The protein below binds the small molecule below.
Small molecule (SMILES): Nc1ccn([C@H]2C[C@H](O[P](=O)(O)OC[C@H]3O[C@@H](n4cnc5c(N)ncnc54)C[C@@H]3O)[C@@H](COP(=O)(O)O)O2)c(=O)n1

Sequence of chain 8.A:
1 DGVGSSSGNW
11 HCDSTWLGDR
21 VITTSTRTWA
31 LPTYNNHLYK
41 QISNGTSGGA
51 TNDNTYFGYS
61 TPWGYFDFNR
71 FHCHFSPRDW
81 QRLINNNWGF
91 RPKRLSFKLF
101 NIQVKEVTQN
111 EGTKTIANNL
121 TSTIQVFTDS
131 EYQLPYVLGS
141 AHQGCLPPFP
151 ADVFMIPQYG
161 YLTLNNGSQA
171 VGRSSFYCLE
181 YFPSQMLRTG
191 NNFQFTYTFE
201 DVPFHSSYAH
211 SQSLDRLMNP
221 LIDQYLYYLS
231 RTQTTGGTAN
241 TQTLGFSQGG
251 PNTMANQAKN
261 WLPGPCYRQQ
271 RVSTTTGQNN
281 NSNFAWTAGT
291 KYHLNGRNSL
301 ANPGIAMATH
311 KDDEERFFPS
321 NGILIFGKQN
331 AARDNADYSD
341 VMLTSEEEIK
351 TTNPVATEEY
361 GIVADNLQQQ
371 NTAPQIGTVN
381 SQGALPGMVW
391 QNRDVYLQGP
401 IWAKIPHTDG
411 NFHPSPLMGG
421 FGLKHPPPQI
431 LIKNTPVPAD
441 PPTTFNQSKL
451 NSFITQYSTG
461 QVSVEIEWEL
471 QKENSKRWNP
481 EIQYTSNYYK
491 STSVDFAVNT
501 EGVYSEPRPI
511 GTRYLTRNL

Sequence of chain 1.A:
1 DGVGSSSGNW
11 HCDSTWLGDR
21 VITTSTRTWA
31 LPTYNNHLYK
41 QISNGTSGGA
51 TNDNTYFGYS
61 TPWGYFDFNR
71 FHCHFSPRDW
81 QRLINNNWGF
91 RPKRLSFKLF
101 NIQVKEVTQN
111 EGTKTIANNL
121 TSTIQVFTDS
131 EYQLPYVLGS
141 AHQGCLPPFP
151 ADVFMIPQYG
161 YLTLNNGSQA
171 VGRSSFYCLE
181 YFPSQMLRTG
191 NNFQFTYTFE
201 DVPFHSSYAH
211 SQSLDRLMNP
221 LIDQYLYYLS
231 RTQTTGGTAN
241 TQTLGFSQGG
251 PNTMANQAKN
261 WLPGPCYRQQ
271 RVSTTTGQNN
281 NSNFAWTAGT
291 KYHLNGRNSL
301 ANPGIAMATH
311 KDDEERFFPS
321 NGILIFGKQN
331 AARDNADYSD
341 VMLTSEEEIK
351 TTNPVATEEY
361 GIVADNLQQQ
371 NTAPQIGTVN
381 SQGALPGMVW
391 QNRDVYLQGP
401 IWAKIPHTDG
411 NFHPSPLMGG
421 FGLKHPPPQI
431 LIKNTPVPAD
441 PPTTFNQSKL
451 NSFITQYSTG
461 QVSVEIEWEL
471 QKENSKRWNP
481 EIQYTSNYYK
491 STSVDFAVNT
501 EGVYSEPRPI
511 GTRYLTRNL

Binding-site contacts:
Ligand atom C4 contacts residue ASP201 of chain 8.A at 3.7 Å.
Ligand atom C6 contacts residue VAL202 of chain 8.A at 4.2 Å (hydrophobic).
Ligand atom C4 contacts residue VAL202 of chain 8.A at 3.7 Å (hydrophobic).
Ligand atom C6 contacts residue SER415 of chain 8.A at 4.1 Å.
Ligand atom N7 contacts residue HIS413 of chain 8.A at 4.1 Å.
Ligand atom C6 contacts residue PRO203 of chain 8.A at 4.0 Å (hydrophobic).
Ligand atom N4 contacts residue VAL202 of chain 8.A at 2.9 Å (h-bond).
Ligand atom N6 contacts residue GLY422 of chain 8.A at 3.4 Å (h-bond).
Ligand atom C2 contacts residue PRO203 of chain 8.A at 3.9 Å (hydrophobic).
Ligand atom C5 contacts residue PRO203 of chain 8.A at 4.0 Å (hydrophobic).
Ligand atom N7 contacts residue PRO203 of chain 8.A at 4.2 Å.
Ligand atom C8 contacts residue HIS413 of chain 8.A at 3.8 Å.
Ligand atom C2' contacts residue PRO203 of chain 8.A at 3.3 Å (hydrophobic).
Ligand atom N6 contacts residue SER415 of chain 8.A at 3.6 Å (h-bond).
Ligand atom OP2 contacts residue ASP409 of chain 1.A at 3.2 Å (salt-bridge).
Ligand atom N4 contacts residue ASP201 of chain 8.A at 2.5 Å.
Ligand atom N3 contacts residue PRO414 of chain 8.A at 4.2 Å.
Ligand atom N6 contacts residue GLY420 of chain 8.A at 3.7 Å.
Ligand atom C6 contacts residue PRO203 of chain 8.A at 4.0 Å (hydrophobic).
Ligand atom C2 contacts residue GLY422 of chain 8.A at 3.3 Å.
Ligand atom C5 contacts residue VAL202 of chain 8.A at 3.6 Å (hydrophobic).
Ligand atom C2' contacts residue HIS413 of chain 8.A at 3.8 Å.
Ligand atom C6 contacts residue GLY422 of chain 8.A at 3.8 Å.
Ligand atom N7 contacts residue SER415 of chain 8.A at 4.0 Å.
Ligand atom C2 contacts residue VAL202 of chain 8.A at 4.2 Å (hydrophobic).
Ligand atom N6 contacts residue PHE421 of chain 8.A at 3.9 Å.
Ligand atom C1' contacts residue PRO203 of chain 8.A at 4.1 Å (hydrophobic).
Ligand atom N1 contacts residue VAL202 of chain 8.A at 3.6 Å.
Ligand atom C5 contacts residue ASP201 of chain 8.A at 4.1 Å.
Ligand atom C4 contacts residue PRO203 of chain 8.A at 4.2 Å (hydrophobic).
Ligand atom C2' contacts residue PRO414 of chain 8.A at 3.8 Å (hydrophobic).
Ligand atom C4 contacts residue PRO203 of chain 8.A at 4.1 Å (hydrophobic).
Ligand atom C5 contacts residue SER415 of chain 8.A at 4.1 Å.
Ligand atom C5 contacts residue PRO203 of chain 8.A at 3.9 Å (hydrophobic).
Ligand atom N1 contacts residue PRO203 of chain 8.A at 3.8 Å.
Ligand atom N3 contacts residue ASP201 of chain 8.A at 4.1 Å.
Ligand atom N7 contacts residue ASN392 of chain 8.A at 4.2 Å.
Ligand atom N1 contacts residue GLY422 of chain 8.A at 3.0 Å (h-bond).
Ligand atom C5 contacts residue ARG91 of chain 8.A at 4.1 Å.
Ligand atom N1 contacts residue PRO203 of chain 8.A at 4.1 Å.